Sequence of chain 1.B:
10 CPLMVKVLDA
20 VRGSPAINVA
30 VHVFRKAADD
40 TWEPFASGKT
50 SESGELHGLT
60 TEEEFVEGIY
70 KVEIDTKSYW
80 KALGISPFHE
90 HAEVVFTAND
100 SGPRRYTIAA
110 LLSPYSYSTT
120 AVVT

Sequence of chain 1.A:
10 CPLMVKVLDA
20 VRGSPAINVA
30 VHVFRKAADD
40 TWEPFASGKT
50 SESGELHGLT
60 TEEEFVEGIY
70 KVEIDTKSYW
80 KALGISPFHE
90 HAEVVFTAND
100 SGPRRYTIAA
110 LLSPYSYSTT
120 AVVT

Sequence of chain 2.A:
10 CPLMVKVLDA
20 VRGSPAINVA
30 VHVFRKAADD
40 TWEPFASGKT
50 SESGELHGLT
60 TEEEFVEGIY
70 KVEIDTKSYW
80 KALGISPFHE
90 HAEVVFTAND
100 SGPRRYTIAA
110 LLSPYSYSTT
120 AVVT

The protein below binds the small molecule below.
Small molecule (SMILES): O=C(O)c1ccccc1Nc1cccc(C(F)(F)F)c1

Binding-site contacts:
Ligand atom F1 contacts residue SER117 of chain 1.A at 3.5 Å.
Ligand atom C4 contacts residue FLF1 of chain 2.C at 2.8 Å.
Ligand atom C3' contacts residue FLF1 of chain 2.C at 0.8 Å.
Ligand atom O1 contacts residue FLF1 of chain 2.C at 1.0 Å (h-bond).
Ligand atom C6' contacts residue FLF1 of chain 2.C at 1.0 Å.
Ligand atom C5 contacts residue FLF1 of chain 2.C at 2.4 Å.
Ligand atom C4 contacts residue LEU17 of chain 2.A at 3.5 Å (hydrophobic).
Ligand atom F2 contacts residue FLF1 of chain 2.C at 2.0 Å.
Ligand atom C1 contacts residue FLF1 of chain 2.C at 0.1 Å.
Ligand atom C1' contacts residue FLF1 of chain 2.C at 1.0 Å.
Ligand atom F3 contacts residue THR119 of chain 1.A at 3.2 Å.
Ligand atom F2 contacts residue LEU110 of chain 1.A at 3.3 Å.
Ligand atom C3 contacts residue THR106 of chain 1.A at 3.6 Å.
Ligand atom C4 contacts residue ALA108 of chain 1.A at 3.3 Å (hydrophobic).
Ligand atom F3 contacts residue FLF1 of chain 2.C at 2.2 Å.
Ligand atom F3 contacts residue LEU110 of chain 2.A at 3.2 Å.
Ligand atom F2 contacts residue SER117 of chain 1.A at 2.9 Å.
Ligand atom C3 contacts residue FLF1 of chain 2.C at 2.4 Å.
Ligand atom C7 contacts residue LYS15 of chain 1.A at 3.7 Å.
Ligand atom F1 contacts residue ALA108 of chain 1.A at 3.3 Å.
Ligand atom C5' contacts residue FLF1 of chain 2.C at 0.9 Å.
Ligand atom F1 contacts residue ALA109 of chain 1.A at 3.6 Å.
Ligand atom C6 contacts residue FLF1 of chain 2.C at 1.3 Å.
Ligand atom C5 contacts residue THR119 of chain 1.A at 3.6 Å.
Ligand atom C6' contacts residue ALA108 of chain 2.A at 3.5 Å (hydrophobic).
Ligand atom N contacts residue FLF1 of chain 2.C at 0.9 Å (h-bond).
Ligand atom F1 contacts residue FLF1 of chain 2.C at 1.5 Å.
Ligand atom C4' contacts residue FLF1 of chain 2.C at 0.8 Å.
Ligand atom C2 contacts residue FLF1 of chain 2.C at 1.4 Å.
Ligand atom C5 contacts residue LEU17 of chain 2.A at 2.8 Å (hydrophobic).
Ligand atom C7 contacts residue FLF1 of chain 2.C at 0.5 Å.
Ligand atom N contacts residue LEU17 of chain 2.A at 3.5 Å.
Ligand atom F3 contacts residue THR118 of chain 1.A at 3.7 Å.
Ligand atom O2 contacts residue FLF1 of chain 2.C at 0.1 Å.
Ligand atom O1 contacts residue LYS15 of chain 2.A at 3.6 Å (salt-bridge).
Ligand atom C2' contacts residue FLF1 of chain 2.C at 1.0 Å.
Ligand atom C5 contacts residue ALA108 of chain 1.A at 3.4 Å (hydrophobic).
Ligand atom C7' contacts residue FLF1 of chain 2.C at 1.0 Å.
Ligand atom C6 contacts residue LEU17 of chain 2.A at 3.2 Å (hydrophobic).
Ligand atom O1 contacts residue LYS15 of chain 1.A at 2.8 Å (salt-bridge).